Sequence of chain 41.A:
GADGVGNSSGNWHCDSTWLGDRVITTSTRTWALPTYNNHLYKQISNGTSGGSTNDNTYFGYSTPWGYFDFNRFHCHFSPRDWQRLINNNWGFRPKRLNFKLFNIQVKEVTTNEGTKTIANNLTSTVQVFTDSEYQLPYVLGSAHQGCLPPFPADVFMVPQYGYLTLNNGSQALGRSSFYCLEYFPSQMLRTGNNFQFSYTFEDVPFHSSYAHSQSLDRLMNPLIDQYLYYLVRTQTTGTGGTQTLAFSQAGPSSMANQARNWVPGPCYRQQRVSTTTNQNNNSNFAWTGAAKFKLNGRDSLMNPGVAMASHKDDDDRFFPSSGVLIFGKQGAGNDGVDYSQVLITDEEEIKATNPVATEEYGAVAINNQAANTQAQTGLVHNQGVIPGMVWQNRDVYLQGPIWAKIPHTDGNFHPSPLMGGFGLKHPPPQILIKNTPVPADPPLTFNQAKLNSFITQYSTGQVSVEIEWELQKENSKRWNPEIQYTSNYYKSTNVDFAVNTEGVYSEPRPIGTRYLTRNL

The small molecule below binds the protein below.
Small molecule (SMILES): Nc1ncnc2c1ncn2[C@H]1C[C@H](O)[C@@H](COP(=O)(O)O)O1

Sequence of chain 50.A:
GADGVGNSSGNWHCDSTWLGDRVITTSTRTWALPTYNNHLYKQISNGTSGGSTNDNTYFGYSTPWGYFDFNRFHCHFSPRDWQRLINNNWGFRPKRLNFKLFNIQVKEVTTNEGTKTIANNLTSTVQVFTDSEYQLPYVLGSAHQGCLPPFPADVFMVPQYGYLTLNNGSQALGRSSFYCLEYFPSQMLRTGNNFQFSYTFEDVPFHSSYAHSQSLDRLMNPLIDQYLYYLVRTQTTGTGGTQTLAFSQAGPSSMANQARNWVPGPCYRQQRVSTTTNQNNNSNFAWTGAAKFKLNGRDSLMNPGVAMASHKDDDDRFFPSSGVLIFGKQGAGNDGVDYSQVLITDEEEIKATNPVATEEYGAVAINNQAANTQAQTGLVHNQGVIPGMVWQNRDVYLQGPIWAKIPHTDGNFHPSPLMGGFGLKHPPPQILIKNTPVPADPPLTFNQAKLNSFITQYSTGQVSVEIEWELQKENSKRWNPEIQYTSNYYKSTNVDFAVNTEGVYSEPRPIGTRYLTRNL

Binding-site contacts:
Ligand atom C2 contacts residue GLY639 of chain 41.A at 3.1 Å.
Ligand atom C5 contacts residue PRO421 of chain 41.A at 4.1 Å (hydrophobic).
Ligand atom C6 contacts residue PRO631 of chain 41.A at 3.9 Å (hydrophobic).
Ligand atom N1 contacts residue VAL420 of chain 41.A at 3.7 Å.
Ligand atom C1' contacts residue PRO631 of chain 41.A at 4.3 Å (hydrophobic).
Ligand atom C2 contacts residue VAL420 of chain 41.A at 4.3 Å (hydrophobic).
Ligand atom C6 contacts residue VAL420 of chain 41.A at 4.0 Å (hydrophobic).
Ligand atom N7 contacts residue ASN609 of chain 41.A at 3.8 Å.
Ligand atom O1P contacts residue LYS641 of chain 50.A at 4.0 Å.
Ligand atom N9 contacts residue PRO421 of chain 41.A at 4.4 Å.
Ligand atom N6 contacts residue GLY639 of chain 41.A at 3.6 Å (h-bond).
Ligand atom N6 contacts residue PHE638 of chain 41.A at 3.9 Å.
Ligand atom C2 contacts residue PRO631 of chain 41.A at 3.3 Å (hydrophobic).
Ligand atom C8 contacts residue PRO421 of chain 41.A at 4.3 Å (hydrophobic).
Ligand atom N6 contacts residue SER632 of chain 41.A at 3.3 Å (h-bond).
Ligand atom N3 contacts residue GLY639 of chain 41.A at 4.3 Å.
Ligand atom N1 contacts residue GLY639 of chain 41.A at 3.1 Å (h-bond).
Ligand atom C2' contacts residue HIS630 of chain 41.A at 3.2 Å.
Ligand atom C4 contacts residue PRO421 of chain 41.A at 4.3 Å (hydrophobic).
Ligand atom C6 contacts residue GLY639 of chain 41.A at 3.8 Å.
Ligand atom C5 contacts residue PRO631 of chain 41.A at 4.2 Å (hydrophobic).
Ligand atom C6 contacts residue SER632 of chain 41.A at 3.9 Å.
Ligand atom C2 contacts residue PRO421 of chain 41.A at 4.5 Å (hydrophobic).
Ligand atom C3' contacts residue HIS630 of chain 41.A at 4.4 Å.
Ligand atom N1 contacts residue PHE638 of chain 41.A at 4.3 Å.
Ligand atom N1 contacts residue PRO631 of chain 41.A at 3.5 Å (h-bond).
Ligand atom N6 contacts residue VAL420 of chain 41.A at 4.0 Å.
Ligand atom C4 contacts residue PRO631 of chain 41.A at 4.0 Å (hydrophobic).
Ligand atom O2P contacts residue ASP626 of chain 50.A at 4.2 Å.
Ligand atom N3 contacts residue PRO631 of chain 41.A at 3.6 Å.
Ligand atom N9 contacts residue HIS630 of chain 41.A at 4.2 Å.
Ligand atom C5 contacts residue SER632 of chain 41.A at 4.1 Å.
Ligand atom C6 contacts residue PRO421 of chain 41.A at 4.1 Å (hydrophobic).
Ligand atom C1' contacts residue HIS630 of chain 41.A at 4.0 Å.
Ligand atom N1 contacts residue PRO421 of chain 41.A at 4.3 Å.
Ligand atom C8 contacts residue HIS630 of chain 41.A at 3.3 Å.
Ligand atom N6 contacts residue GLY637 of chain 41.A at 3.7 Å.
Ligand atom N7 contacts residue SER632 of chain 41.A at 4.1 Å.
Ligand atom N7 contacts residue HIS630 of chain 41.A at 4.1 Å.
Ligand atom N7 contacts residue PRO421 of chain 41.A at 4.2 Å.